This small molecule binds to this protein.
Small molecule (SMILES): CCCCCCCCCCO[C@@H]1O[C@H](CO)[C@@H](O[C@H]2O[C@H](CO)[C@@H](O)[C@H](O)[C@H]2O)[C@H](O)[C@H]1O

Sequence of chain 1.T:
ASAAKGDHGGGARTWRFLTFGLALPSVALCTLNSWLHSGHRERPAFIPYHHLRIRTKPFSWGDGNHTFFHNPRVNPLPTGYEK

Sequence of chain 1.P:
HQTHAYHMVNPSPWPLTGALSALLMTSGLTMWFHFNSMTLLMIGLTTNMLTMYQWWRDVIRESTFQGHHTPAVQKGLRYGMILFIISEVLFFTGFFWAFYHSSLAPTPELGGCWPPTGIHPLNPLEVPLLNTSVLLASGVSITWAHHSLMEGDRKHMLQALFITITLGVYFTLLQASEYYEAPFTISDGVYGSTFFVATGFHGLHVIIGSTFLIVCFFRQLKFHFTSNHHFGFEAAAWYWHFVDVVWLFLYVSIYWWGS

Binding-site contacts:
Ligand atom C57 contacts residue PHE69 of chain 1.T at 3.9 Å (hydrophobic).
Ligand atom O1 contacts residue MET40 of chain 1.P at 4.0 Å.
Ligand atom C18 contacts residue TRP34 of chain 1.P at 4.2 Å (hydrophobic).
Ligand atom C1 contacts residue MET40 of chain 1.P at 4.4 Å (hydrophobic).
Ligand atom C31 contacts residue LEU47 of chain 1.P at 4.4 Å (hydrophobic).
Ligand atom C43 contacts residue PGV1 of chain 1.NB at 4.1 Å.
Ligand atom O49 contacts residue MET44 of chain 1.P at 4.0 Å.
Ligand atom C28 contacts residue PEK1 of chain 1.PB at 4.3 Å.
Ligand atom C37 contacts residue PEK1 of chain 1.PB at 4.3 Å.
Ligand atom C57 contacts residue TRP62 of chain 1.T at 4.5 Å (hydrophobic).
Ligand atom O49 contacts residue MET40 of chain 1.P at 4.2 Å.
Ligand atom C43 contacts residue PEK1 of chain 1.PB at 3.4 Å.
Ligand atom C22 contacts residue TRP34 of chain 1.P at 4.5 Å (hydrophobic).
Ligand atom C25 contacts residue PEK1 of chain 1.PB at 4.2 Å.
Ligand atom C11 contacts residue MET40 of chain 1.P at 4.2 Å (hydrophobic).
Ligand atom O5 contacts residue PHE69 of chain 1.T at 4.1 Å.
Ligand atom C2 contacts residue MET40 of chain 1.P at 4.0 Å (hydrophobic).
Ligand atom O61 contacts residue TRP62 of chain 1.T at 3.1 Å.
Ligand atom C6 contacts residue MET40 of chain 1.P at 3.9 Å (hydrophobic).